Binding-site contacts:
Ligand atom C9 contacts residue PHE418 of chain 1.B at 3.8 Å (hydrophobic).
Ligand atom O2 contacts residue GLU324 of chain 1.B at 3.0 Å (salt-bridge).
Ligand atom C9 contacts residue SER320 of chain 1.B at 4.3 Å.
Ligand atom C8 contacts residue GLU324 of chain 1.B at 3.9 Å.
Ligand atom C4 contacts residue GLU324 of chain 1.B at 4.2 Å.
Ligand atom C7 contacts residue PHE418 of chain 1.B at 4.3 Å (hydrophobic).
Ligand atom C10 contacts residue SER320 of chain 1.B at 4.2 Å.
Ligand atom C10 contacts residue PHE418 of chain 1.B at 4.2 Å (hydrophobic).
Ligand atom C16 contacts residue GLU324 of chain 1.B at 4.4 Å.
Ligand atom C16 contacts residue SER320 of chain 1.B at 3.8 Å.
Ligand atom C9 contacts residue GLU324 of chain 1.B at 4.4 Å.
Ligand atom C16 contacts residue PHE418 of chain 1.B at 4.3 Å (hydrophobic).
Ligand atom C15 contacts residue VAL421 of chain 1.B at 3.7 Å (hydrophobic).
Ligand atom C7 contacts residue GLU324 of chain 1.B at 4.5 Å.
Ligand atom C11 contacts residue PHE418 of chain 1.B at 4.2 Å (hydrophobic).
Ligand atom C8 contacts residue PHE418 of chain 1.B at 4.0 Å (hydrophobic).

Sequence of chain 1.B:
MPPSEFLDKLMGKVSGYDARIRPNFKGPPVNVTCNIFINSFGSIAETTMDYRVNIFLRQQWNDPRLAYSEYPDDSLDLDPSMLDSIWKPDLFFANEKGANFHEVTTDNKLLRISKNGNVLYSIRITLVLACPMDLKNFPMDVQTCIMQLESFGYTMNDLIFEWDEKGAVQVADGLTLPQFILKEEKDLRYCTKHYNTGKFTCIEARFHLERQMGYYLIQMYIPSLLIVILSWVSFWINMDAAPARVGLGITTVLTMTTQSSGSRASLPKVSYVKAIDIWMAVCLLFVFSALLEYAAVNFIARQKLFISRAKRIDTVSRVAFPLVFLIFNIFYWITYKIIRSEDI

The protein below binds the small molecule below.
Small molecule (SMILES): CCCCCc1cc(O)c2c(c1)OC(C)(C)[C@@H]1CCC(C)=C[C@@H]21